A small-molecule ligand and the protein it binds are described below.
Small molecule (SMILES): CC1=C(/C=C/C(C)=C/C=C/C(C)=C/CO)C(C)(C)CCC1

Sequence of chain 1.D:
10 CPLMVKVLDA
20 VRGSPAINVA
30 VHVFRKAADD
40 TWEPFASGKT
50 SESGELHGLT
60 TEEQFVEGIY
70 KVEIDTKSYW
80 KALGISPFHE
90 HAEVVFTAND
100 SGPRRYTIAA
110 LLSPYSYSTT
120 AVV

Binding-site contacts:
Ligand atom C15 contacts residue VAL58 of chain 1.E at 4.0 Å (hydrophobic).
Ligand atom C12 contacts residue LEU34 of chain 1.E at 3.9 Å (hydrophobic).
Ligand atom C14 contacts residue VAL58 of chain 1.E at 4.0 Å (hydrophobic).
Ligand atom C20 contacts residue LEU34 of chain 1.E at 4.1 Å (hydrophobic).
Ligand atom C15 contacts residue GLY83 of chain 1.D at 3.7 Å.
Ligand atom O1 contacts residue GLY83 of chain 1.D at 3.5 Å (h-bond).
Ligand atom C2 contacts residue PHE42 of chain 1.E at 4.2 Å (hydrophobic).
Ligand atom C5 contacts residue MET85 of chain 1.E at 4.0 Å (hydrophobic).
Ligand atom C9 contacts residue PHE33 of chain 1.E at 4.0 Å (hydrophobic).
Ligand atom C3 contacts residue MET85 of chain 1.E at 4.2 Å (hydrophobic).
Ligand atom O1 contacts residue VAL58 of chain 1.E at 3.9 Å.
Ligand atom C10 contacts residue LEU34 of chain 1.E at 3.7 Å (hydrophobic).
Ligand atom C13 contacts residue GLN95 of chain 1.E at 4.0 Å.
Ligand atom C12 contacts residue MET70 of chain 1.E at 3.6 Å (hydrophobic).
Ligand atom C15 contacts residue GLN95 of chain 1.E at 4.0 Å.
Ligand atom C6 contacts residue MET85 of chain 1.E at 4.0 Å (hydrophobic).
Ligand atom C10 contacts residue MET70 of chain 1.E at 3.6 Å (hydrophobic).
Ligand atom C20 contacts residue PHE33 of chain 1.E at 3.7 Å (hydrophobic).
Ligand atom C17 contacts residue ALA54 of chain 1.E at 3.6 Å (hydrophobic).
Ligand atom C19 contacts residue PHE33 of chain 1.E at 2.8 Å (hydrophobic).
Ligand atom C19 contacts residue TYR87 of chain 1.E at 4.1 Å (hydrophobic).
Ligand atom C15 contacts residue LEU94 of chain 1.E at 4.2 Å (hydrophobic).
Ligand atom C3 contacts residue PHE42 of chain 1.E at 3.8 Å (hydrophobic).
Ligand atom C3 contacts residue ALA52 of chain 1.E at 4.1 Å (hydrophobic).
Ligand atom C18 contacts residue MET85 of chain 1.E at 4.0 Å (hydrophobic).
Ligand atom C14 contacts residue LEU94 of chain 1.E at 4.1 Å (hydrophobic).
Ligand atom C11 contacts residue GLN95 of chain 1.E at 4.2 Å.
Ligand atom C18 contacts residue MET70 of chain 1.E at 3.9 Å (hydrophobic).
Ligand atom C16 contacts residue TYR130 of chain 1.E at 3.9 Å (hydrophobic).
Ligand atom C17 contacts residue LEU34 of chain 1.E at 4.2 Å (hydrophobic).
Ligand atom C9 contacts residue LEU34 of chain 1.E at 4.1 Å (hydrophobic).
Ligand atom C11 contacts residue LEU34 of chain 1.E at 4.0 Å (hydrophobic).
Ligand atom C4 contacts residue ALA54 of chain 1.E at 3.5 Å (hydrophobic).
Ligand atom C3 contacts residue ALA54 of chain 1.E at 4.0 Å (hydrophobic).
Ligand atom C8 contacts residue MET70 of chain 1.E at 4.1 Å (hydrophobic).
Ligand atom O1 contacts residue LEU94 of chain 1.E at 3.4 Å.
Ligand atom C20 contacts residue VAL58 of chain 1.E at 4.1 Å (hydrophobic).
Ligand atom C18 contacts residue TYR87 of chain 1.E at 3.5 Å (hydrophobic).
Ligand atom C16 contacts residue HIS101 of chain 1.E at 3.9 Å.
Ligand atom C20 contacts residue GLN95 of chain 1.E at 4.1 Å.

Sequence of chain 1.E:
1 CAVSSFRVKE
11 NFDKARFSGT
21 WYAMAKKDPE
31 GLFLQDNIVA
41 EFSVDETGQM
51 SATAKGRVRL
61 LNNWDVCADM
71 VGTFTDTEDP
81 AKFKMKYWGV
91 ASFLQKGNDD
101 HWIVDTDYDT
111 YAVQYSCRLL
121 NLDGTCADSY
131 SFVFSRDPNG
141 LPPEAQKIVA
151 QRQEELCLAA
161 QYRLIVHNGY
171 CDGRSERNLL